Sequence of chain 1.A:
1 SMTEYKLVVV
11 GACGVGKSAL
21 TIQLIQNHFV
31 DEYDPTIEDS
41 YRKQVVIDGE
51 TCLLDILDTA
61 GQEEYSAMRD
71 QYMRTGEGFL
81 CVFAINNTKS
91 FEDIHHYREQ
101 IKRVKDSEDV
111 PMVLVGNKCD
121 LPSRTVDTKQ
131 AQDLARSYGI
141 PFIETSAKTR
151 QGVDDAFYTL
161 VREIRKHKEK

The protein below binds the small molecule below.
Small molecule (SMILES): CCn1c(-c2cc(N3CCN(C4CC4)CC3)cnc2[C@H](C)OC)c2c3cc(ccc31)-c1csc(n1)C[C@H](NC(=O)C1[C@H]3COC[C@@H]13)C(=O)N1CCC[C@H](N1)C(=O)OCC(C)(C)C2

Binding-site contacts:
Ligand atom C17 contacts residue ILE37 of chain 1.A at 3.4 Å (hydrophobic).
Ligand atom C30 contacts residue ARG149 of chain 1.D at 3.4 Å.
Ligand atom O6 contacts residue ILE37 of chain 1.A at 3.6 Å.
Ligand atom C8 contacts residue ASN103 of chain 1.D at 3.4 Å.
Ligand atom N1 contacts residue GLN64 of chain 1.D at 3.0 Å (h-bond).
Ligand atom C10 contacts residue PRO35 of chain 1.A at 3.6 Å (hydrophobic).
Ligand atom O1 contacts residue ASN103 of chain 1.D at 2.9 Å (h-bond).
Ligand atom C16 contacts residue GLN62 of chain 1.A at 3.4 Å.
Ligand atom O2 contacts residue ARG56 of chain 1.D at 3.0 Å (salt-bridge).
Ligand atom C22 contacts residue ILE37 of chain 1.A at 3.7 Å (hydrophobic).
Ligand atom C11 contacts residue PRO35 of chain 1.A at 3.5 Å (hydrophobic).
Ligand atom C15 contacts residue ILE37 of chain 1.A at 3.6 Å (hydrophobic).
Ligand atom N3 contacts residue ASN103 of chain 1.D at 2.9 Å (h-bond).
Ligand atom C22 contacts residue THR36 of chain 1.A at 3.4 Å.
Ligand atom C21 contacts residue ALA60 of chain 1.A at 3.6 Å (hydrophobic).
Ligand atom C22 contacts residue ALA60 of chain 1.A at 3.6 Å (hydrophobic).
Ligand atom C18 contacts residue TYR65 of chain 1.A at 3.4 Å (hydrophobic).
Ligand atom C9 contacts residue GLN112 of chain 1.D at 3.6 Å.
Ligand atom O6 contacts residue ARG56 of chain 1.D at 3.4 Å.
Ligand atom C19 contacts residue TYR65 of chain 1.A at 3.4 Å (hydrophobic).
Ligand atom C16 contacts residue THR36 of chain 1.A at 3.4 Å.
Ligand atom O3 contacts residue ALA104 of chain 1.D at 3.7 Å.
Ligand atom O2 contacts residue GLN64 of chain 1.D at 3.0 Å (h-bond).
Ligand atom C4 contacts residue PHE114 of chain 1.D at 3.5 Å (hydrophobic).
Ligand atom N1 contacts residue ARG56 of chain 1.D at 3.6 Å.
Ligand atom C10 contacts residue GLY73 of chain 1.D at 3.6 Å.
Ligand atom C3 contacts residue PHE114 of chain 1.D at 3.3 Å (hydrophobic).
Ligand atom S1 contacts residue PRO35 of chain 1.A at 3.5 Å.
Ligand atom O1 contacts residue HIS127 of chain 1.D at 3.1 Å.
Ligand atom O6 contacts residue MET62 of chain 1.D at 3.2 Å.
Ligand atom C16 contacts residue ILE37 of chain 1.A at 3.6 Å (hydrophobic).
Ligand atom S1 contacts residue GLN62 of chain 1.A at 3.5 Å (h-bond).
Ligand atom C42 contacts residue TYR65 of chain 1.A at 3.5 Å (hydrophobic).
Ligand atom C24 contacts residue TYR65 of chain 1.A at 3.5 Å (hydrophobic).
Ligand atom C12 contacts residue GLN112 of chain 1.D at 3.6 Å.
Ligand atom N2 contacts residue GLN64 of chain 1.D at 3.3 Å (h-bond).
Ligand atom C7 contacts residue ASN103 of chain 1.D at 3.6 Å.
Ligand atom C44 contacts residue PHE61 of chain 1.D at 3.6 Å (hydrophobic).
Ligand atom C31 contacts residue PHE61 of chain 1.D at 3.5 Å (hydrophobic).
Ligand atom O1 contacts residue ALA102 of chain 1.D at 3.1 Å.

Sequence of chain 1.D:
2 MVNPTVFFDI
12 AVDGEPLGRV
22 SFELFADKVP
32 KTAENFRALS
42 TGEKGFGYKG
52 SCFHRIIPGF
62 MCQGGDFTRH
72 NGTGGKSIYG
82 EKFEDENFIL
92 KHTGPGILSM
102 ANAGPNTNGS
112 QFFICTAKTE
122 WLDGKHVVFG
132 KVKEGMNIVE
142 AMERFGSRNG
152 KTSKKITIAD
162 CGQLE